Binding-site contacts:
Ligand atom C1 contacts residue THR196 of chain 1.C at 3.9 Å.
Ligand atom C6 contacts residue PRO202 of chain 1.C at 3.8 Å (hydrophobic).
Ligand atom O7 contacts residue ASN194 of chain 1.C at 4.0 Å.
Ligand atom C4 contacts residue ASN194 of chain 1.C at 4.2 Å.
Ligand atom C2 contacts residue ASN204 of chain 1.C at 4.2 Å.
Ligand atom C2 contacts residue ASN194 of chain 1.C at 2.5 Å.
Ligand atom C2 contacts residue THR196 of chain 1.C at 4.4 Å.
Ligand atom C5 contacts residue ASN194 of chain 1.C at 3.6 Å.
Ligand atom C1 contacts residue ASN194 of chain 1.C at 1.4 Å.
Ligand atom C7 contacts residue ASN194 of chain 1.C at 3.2 Å.
Ligand atom C8 contacts residue ASN194 of chain 1.C at 3.5 Å.
Ligand atom C3 contacts residue ASN194 of chain 1.C at 3.8 Å.
Ligand atom N2 contacts residue ASN194 of chain 1.C at 2.7 Å (h-bond).
Ligand atom N2 contacts residue THR196 of chain 1.C at 4.1 Å.
Ligand atom O7 contacts residue ASN204 of chain 1.C at 3.8 Å.
Ligand atom O5 contacts residue ASN194 of chain 1.C at 2.3 Å (h-bond).
Ligand atom O6 contacts residue PRO202 of chain 1.C at 4.3 Å.

A small-molecule ligand and the protein it binds are described below.
Small molecule (SMILES): CC(=O)N[C@H]1[C@H](O[C@H]2[C@H](O)[C@@H](NC(C)=O)CO[C@@H]2CO)O[C@H](CO)[C@@H](O)[C@@H]1O

Sequence of chain 1.C:
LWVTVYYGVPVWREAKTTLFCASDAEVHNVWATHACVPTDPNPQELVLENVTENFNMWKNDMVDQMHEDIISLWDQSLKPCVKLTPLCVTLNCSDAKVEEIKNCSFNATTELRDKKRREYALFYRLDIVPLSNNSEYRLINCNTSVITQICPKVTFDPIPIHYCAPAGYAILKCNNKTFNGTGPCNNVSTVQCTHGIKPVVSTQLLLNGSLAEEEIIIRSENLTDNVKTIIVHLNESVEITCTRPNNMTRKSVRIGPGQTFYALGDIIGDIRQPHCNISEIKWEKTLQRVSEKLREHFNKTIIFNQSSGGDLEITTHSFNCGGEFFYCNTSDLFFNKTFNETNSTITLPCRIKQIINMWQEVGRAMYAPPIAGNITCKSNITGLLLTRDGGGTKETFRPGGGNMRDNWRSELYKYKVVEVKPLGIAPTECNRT